Sequence of chain 2.C:
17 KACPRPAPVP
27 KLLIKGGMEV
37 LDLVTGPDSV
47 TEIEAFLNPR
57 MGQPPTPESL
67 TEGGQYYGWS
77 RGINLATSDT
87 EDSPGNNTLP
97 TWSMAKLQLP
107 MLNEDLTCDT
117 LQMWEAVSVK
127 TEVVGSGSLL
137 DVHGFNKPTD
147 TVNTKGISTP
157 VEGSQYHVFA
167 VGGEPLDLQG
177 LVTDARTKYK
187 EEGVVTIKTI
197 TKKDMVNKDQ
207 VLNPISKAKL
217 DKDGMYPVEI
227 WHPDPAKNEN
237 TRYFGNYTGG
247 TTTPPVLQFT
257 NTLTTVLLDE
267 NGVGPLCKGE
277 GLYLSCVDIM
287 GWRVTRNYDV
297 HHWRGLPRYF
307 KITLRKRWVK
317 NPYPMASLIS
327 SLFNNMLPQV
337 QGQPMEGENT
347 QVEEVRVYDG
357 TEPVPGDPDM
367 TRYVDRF

Binding-site contacts:
Ligand atom C11 contacts residue TYR72 of chain 2.C at 4.2 Å (hydrophobic).
Ligand atom C3 contacts residue ARG77 of chain 2.C at 4.3 Å.
Ligand atom O6 contacts residue ASN93 of chain 2.C at 4.3 Å.
Ligand atom C4 contacts residue GLY78 of chain 2.C at 3.5 Å.
Ligand atom O3 contacts residue GLY78 of chain 2.C at 3.5 Å.
Ligand atom C10 contacts residue TYR72 of chain 2.C at 4.0 Å (hydrophobic).
Ligand atom O1B contacts residue ARG77 of chain 2.C at 3.1 Å (salt-bridge).
Ligand atom O4 contacts residue TYR72 of chain 2.C at 4.0 Å.
Ligand atom O4 contacts residue THR291 of chain 2.C at 3.9 Å.
Ligand atom C3 contacts residue HIS298 of chain 2.C at 4.0 Å.
Ligand atom O1A contacts residue GLY78 of chain 2.C at 3.1 Å (h-bond).
Ligand atom C1 contacts residue TYR72 of chain 2.C at 4.3 Å (hydrophobic).
Ligand atom O1A contacts residue TYR72 of chain 2.C at 4.0 Å.
Ligand atom N5 contacts residue TYR72 of chain 2.C at 2.9 Å (h-bond).
Ligand atom C11 contacts residue ASP85 of chain 2.D at 4.0 Å.
Ligand atom C6 contacts residue ASN93 of chain 2.C at 3.9 Å.
Ligand atom O10 contacts residue ASN293 of chain 2.C at 4.5 Å.
Ligand atom O8 contacts residue ARG77 of chain 2.C at 3.5 Å (salt-bridge).
Ligand atom O1A contacts residue ARG77 of chain 2.C at 2.9 Å (salt-bridge).
Ligand atom O1B contacts residue SER89 of chain 2.C at 4.4 Å.
Ligand atom C3 contacts residue GLY78 of chain 2.C at 3.8 Å.
Ligand atom C8 contacts residue ARG77 of chain 2.C at 4.4 Å.
Ligand atom O4 contacts residue ILE79 of chain 2.C at 3.9 Å.
Ligand atom C3 contacts residue GLY78 of chain 2.C at 4.1 Å.
Ligand atom C4 contacts residue HIS298 of chain 2.C at 3.9 Å.
Ligand atom C4 contacts residue TYR72 of chain 2.C at 3.5 Å (hydrophobic).
Ligand atom C2 contacts residue GLY78 of chain 2.C at 4.0 Å.
Ligand atom C1 contacts residue ARG77 of chain 2.C at 3.4 Å.
Ligand atom C7 contacts residue TYR72 of chain 2.C at 4.3 Å (hydrophobic).
Ligand atom O4 contacts residue ASN80 of chain 2.C at 4.4 Å.
Ligand atom C5 contacts residue TYR72 of chain 2.C at 3.5 Å (hydrophobic).
Ligand atom C6 contacts residue TYR72 of chain 2.C at 3.7 Å (hydrophobic).
Ligand atom O1B contacts residue TYR72 of chain 2.C at 4.2 Å.
Ligand atom C1 contacts residue GLY78 of chain 2.C at 4.0 Å.
Ligand atom O4 contacts residue HIS298 of chain 2.C at 3.1 Å (h-bond).
Ligand atom O4 contacts residue GLY78 of chain 2.C at 3.4 Å.
Ligand atom O8 contacts residue TYR72 of chain 2.C at 4.0 Å.

Sequence of chain 2.D:
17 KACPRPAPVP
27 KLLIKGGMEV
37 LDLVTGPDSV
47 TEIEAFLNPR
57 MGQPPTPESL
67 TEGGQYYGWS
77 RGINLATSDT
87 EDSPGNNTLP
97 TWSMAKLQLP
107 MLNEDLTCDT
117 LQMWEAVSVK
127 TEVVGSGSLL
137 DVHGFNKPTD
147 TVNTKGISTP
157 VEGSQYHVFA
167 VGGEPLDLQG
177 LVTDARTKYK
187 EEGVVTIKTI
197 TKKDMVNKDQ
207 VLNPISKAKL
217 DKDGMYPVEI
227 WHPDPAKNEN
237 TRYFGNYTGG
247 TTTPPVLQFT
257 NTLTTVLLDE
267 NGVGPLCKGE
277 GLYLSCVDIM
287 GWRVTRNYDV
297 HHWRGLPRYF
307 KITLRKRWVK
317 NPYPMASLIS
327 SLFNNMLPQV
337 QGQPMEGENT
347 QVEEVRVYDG

This small molecule binds to this protein.
Small molecule (SMILES): CC(=O)N[C@@H]1[C@@H](O[C@@H]2O[C@H](CO)[C@H](O)[C@H](O[C@]3(C(=O)O)C[C@H](O)[C@@H](NC(C)=O)[C@H]([C@H](O)[C@H](O)CO)O3)[C@H]2O)[C@H](O)[C@@H](CO[C@]2(C(=O)O)C[C@H](O)[C@@H](NC(C)=O)[C@H]([C@H](O)[C@H](O)CO)O2)O[C@H]1O